Sequence of chain 1.A:
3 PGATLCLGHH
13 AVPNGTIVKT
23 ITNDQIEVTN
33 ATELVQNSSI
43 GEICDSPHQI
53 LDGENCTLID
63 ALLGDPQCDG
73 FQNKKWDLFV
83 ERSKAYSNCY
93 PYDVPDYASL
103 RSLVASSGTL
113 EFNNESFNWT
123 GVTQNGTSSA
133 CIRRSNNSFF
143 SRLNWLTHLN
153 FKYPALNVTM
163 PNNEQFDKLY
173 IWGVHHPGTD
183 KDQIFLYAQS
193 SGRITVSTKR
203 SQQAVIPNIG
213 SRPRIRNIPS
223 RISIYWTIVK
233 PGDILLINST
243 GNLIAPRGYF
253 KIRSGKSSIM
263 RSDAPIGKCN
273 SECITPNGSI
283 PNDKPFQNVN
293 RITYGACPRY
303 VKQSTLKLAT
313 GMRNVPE

Binding-site contacts:
Ligand atom N2 contacts residue ASN16 of chain 1.A at 2.8 Å (h-bond).
Ligand atom O7 contacts residue ASN16 of chain 1.A at 3.4 Å (h-bond).
Ligand atom C8 contacts residue ASN32 of chain 1.A at 3.3 Å.
Ligand atom C5 contacts residue ASN16 of chain 1.A at 3.7 Å.
Ligand atom C7 contacts residue ASN32 of chain 1.A at 4.3 Å.
Ligand atom C7 contacts residue ASN16 of chain 1.A at 3.5 Å.
Ligand atom C3 contacts residue ASN16 of chain 1.A at 3.7 Å.
Ligand atom O5 contacts residue ASN16 of chain 1.A at 2.4 Å (h-bond).
Ligand atom C2 contacts residue ASN16 of chain 1.A at 2.3 Å.
Ligand atom O7 contacts residue THR18 of chain 1.A at 4.2 Å.
Ligand atom C1 contacts residue ASN16 of chain 1.A at 1.4 Å.
Ligand atom C4 contacts residue ASN16 of chain 1.A at 4.1 Å.

The protein below binds the small molecule below.
Small molecule (SMILES): CC(=O)N[C@@H]1[C@@H](O)[C@H](O)[C@@H](CO)O[C@H]1O